Binding-site contacts:
Ligand atom C5 contacts residue LEU106 of chain 2.A at 3.8 Å (hydrophobic).
Ligand atom C1C contacts residue LEU106 of chain 2.A at 3.8 Å (hydrophobic).
Ligand atom C1B contacts residue ILE104 of chain 2.A at 4.0 Å (hydrophobic).
Ligand atom O1B contacts residue ILE104 of chain 2.A at 3.9 Å.
Ligand atom C5B contacts residue PHE186 of chain 2.A at 3.9 Å (hydrophobic).
Ligand atom C2A contacts residue TYR152 of chain 2.A at 3.6 Å (hydrophobic).
Ligand atom C4A contacts residue PRO174 of chain 2.A at 3.1 Å (hydrophobic).
Ligand atom C6B contacts residue TYR128 of chain 2.A at 3.3 Å (hydrophobic).
Ligand atom O1B contacts residue TYR128 of chain 2.A at 3.4 Å (h-bond).
Ligand atom C1B contacts residue TYR128 of chain 2.A at 3.6 Å (hydrophobic).
Ligand atom N3A contacts residue ALA24 of chain 2.C at 3.8 Å.
Ligand atom O1 contacts residue MET221 of chain 2.A at 3.8 Å.
Ligand atom C5C contacts residue VAL191 of chain 2.A at 3.8 Å (hydrophobic).
Ligand atom C2C contacts residue MET221 of chain 2.A at 3.8 Å (hydrophobic).
Ligand atom C5B contacts residue TYR128 of chain 2.A at 4.0 Å (hydrophobic).
Ligand atom C2C contacts residue TYR197 of chain 2.A at 3.7 Å (hydrophobic).
Ligand atom C3C contacts residue TYR128 of chain 2.A at 3.4 Å (hydrophobic).
Ligand atom C6B contacts residue ILE104 of chain 2.A at 3.6 Å (hydrophobic).
Ligand atom C5A contacts residue ALA150 of chain 2.A at 3.6 Å (hydrophobic).
Ligand atom C1C contacts residue TYR128 of chain 2.A at 3.7 Å (hydrophobic).
Ligand atom C2B contacts residue VAL188 of chain 2.A at 3.5 Å (hydrophobic).
Ligand atom C4B contacts residue PHE186 of chain 2.A at 3.6 Å (hydrophobic).
Ligand atom N3A contacts residue PRO174 of chain 2.A at 3.7 Å.
Ligand atom C4C contacts residue VAL191 of chain 2.A at 3.0 Å (hydrophobic).
Ligand atom N3A contacts residue PHE186 of chain 2.A at 4.0 Å.
Ligand atom C3B contacts residue VAL188 of chain 2.A at 3.8 Å (hydrophobic).
Ligand atom C3B contacts residue TYR152 of chain 2.A at 3.7 Å (hydrophobic).
Ligand atom C5A contacts residue VAL176 of chain 2.A at 3.6 Å (hydrophobic).
Ligand atom N2 contacts residue LEU106 of chain 2.A at 3.8 Å.
Ligand atom C2A contacts residue PHE186 of chain 2.A at 3.3 Å (hydrophobic).
Ligand atom O1 contacts residue LEU106 of chain 2.A at 3.8 Å.
Ligand atom N3A contacts residue TYR152 of chain 2.A at 3.5 Å.
Ligand atom C4B contacts residue TYR152 of chain 2.A at 3.8 Å (hydrophobic).
Ligand atom O1A contacts residue PHE186 of chain 2.A at 3.0 Å.
Ligand atom C4C contacts residue VAL188 of chain 2.A at 3.7 Å (hydrophobic).
Ligand atom C5A contacts residue PHE186 of chain 2.A at 3.5 Å (hydrophobic).
Ligand atom C1B contacts residue VAL188 of chain 2.A at 3.8 Å (hydrophobic).
Ligand atom C4 contacts residue TYR197 of chain 2.A at 3.8 Å (hydrophobic).
Ligand atom C4 contacts residue LEU106 of chain 2.A at 3.9 Å (hydrophobic).
Ligand atom C5B contacts residue MET224 of chain 2.A at 3.9 Å (hydrophobic).

Sequence of chain 2.C:
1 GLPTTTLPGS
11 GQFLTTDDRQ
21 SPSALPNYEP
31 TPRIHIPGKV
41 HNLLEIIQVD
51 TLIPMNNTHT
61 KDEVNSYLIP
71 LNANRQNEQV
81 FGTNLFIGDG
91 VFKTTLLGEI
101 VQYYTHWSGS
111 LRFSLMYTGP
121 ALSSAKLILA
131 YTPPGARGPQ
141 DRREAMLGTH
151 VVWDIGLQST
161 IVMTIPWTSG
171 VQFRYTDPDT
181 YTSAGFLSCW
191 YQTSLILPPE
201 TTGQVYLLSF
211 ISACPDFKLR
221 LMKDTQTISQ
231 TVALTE

Sequence of chain 2.A:
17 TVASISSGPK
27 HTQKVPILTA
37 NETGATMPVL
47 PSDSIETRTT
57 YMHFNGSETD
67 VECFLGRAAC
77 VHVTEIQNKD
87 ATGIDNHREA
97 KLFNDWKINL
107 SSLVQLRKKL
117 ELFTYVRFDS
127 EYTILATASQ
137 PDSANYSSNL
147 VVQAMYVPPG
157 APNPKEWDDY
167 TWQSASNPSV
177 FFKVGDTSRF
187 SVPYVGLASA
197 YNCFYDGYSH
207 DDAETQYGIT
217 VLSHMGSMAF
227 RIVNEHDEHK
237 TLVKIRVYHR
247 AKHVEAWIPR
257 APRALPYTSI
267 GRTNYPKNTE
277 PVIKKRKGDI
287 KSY

The protein below binds the small molecule below.
Small molecule (SMILES): Cc1cc(CCCCCOc2ccc(C3=NCCO3)cc2)on1